Sequence of chain 1.A:
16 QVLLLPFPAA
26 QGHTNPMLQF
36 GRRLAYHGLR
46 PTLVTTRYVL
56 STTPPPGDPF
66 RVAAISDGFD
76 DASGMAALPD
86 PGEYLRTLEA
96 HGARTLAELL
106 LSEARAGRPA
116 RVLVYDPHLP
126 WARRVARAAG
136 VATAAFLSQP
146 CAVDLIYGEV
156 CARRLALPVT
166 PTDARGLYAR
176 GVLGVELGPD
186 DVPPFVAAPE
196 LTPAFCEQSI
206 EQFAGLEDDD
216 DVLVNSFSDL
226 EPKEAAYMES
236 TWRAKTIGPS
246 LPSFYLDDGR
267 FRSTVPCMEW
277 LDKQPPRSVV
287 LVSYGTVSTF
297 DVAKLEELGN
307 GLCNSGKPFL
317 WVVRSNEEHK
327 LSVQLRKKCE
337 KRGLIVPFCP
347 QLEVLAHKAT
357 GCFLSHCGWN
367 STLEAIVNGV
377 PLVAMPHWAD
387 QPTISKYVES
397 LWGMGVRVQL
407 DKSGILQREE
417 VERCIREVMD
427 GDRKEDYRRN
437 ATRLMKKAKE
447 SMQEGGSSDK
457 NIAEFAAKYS

Binding-site contacts:
Ligand atom O4 contacts residue TRP365 of chain 1.A at 2.9 Å (h-bond).
Ligand atom O6' contacts residue GLN347 of chain 1.A at 3.6 Å.
Ligand atom N3 contacts residue CYS345 of chain 1.A at 2.7 Å (h-bond).
Ligand atom O3A contacts residue HIS362 of chain 1.A at 3.3 Å (h-bond).
Ligand atom C7' contacts residue PHE344 of chain 1.A at 3.6 Å (hydrophobic).
Ligand atom O3 contacts residue GLN387 of chain 1.A at 2.8 Å (h-bond).
Ligand atom O1A contacts residue GLY364 of chain 1.A at 3.6 Å.
Ligand atom C6' contacts residue CYS345 of chain 1.A at 3.5 Å (hydrophobic).
Ligand atom O6 contacts residue GLN144 of chain 1.A at 3.4 Å (h-bond).
Ligand atom O3' contacts residue ASN30 of chain 1.A at 3.5 Å (h-bond).
Ligand atom C3 contacts residue ASP386 of chain 1.A at 3.5 Å.
Ligand atom O6 contacts residue SER143 of chain 1.A at 3.3 Å (h-bond).
Ligand atom O1A contacts residue TRP365 of chain 1.A at 3.5 Å (h-bond).
Ligand atom O3 contacts residue ASP386 of chain 1.A at 2.4 Å (salt-bridge).
Ligand atom O2A contacts residue SER367 of chain 1.A at 2.5 Å (h-bond).
Ligand atom O7' contacts residue CYS345 of chain 1.A at 2.9 Å (h-bond).
Ligand atom N3 contacts residue PHE344 of chain 1.A at 3.5 Å.
Ligand atom O6' contacts residue CYS345 of chain 1.A at 3.4 Å (h-bond).
Ligand atom C2 contacts residue 7E01 of chain 1.C at 3.5 Å.
Ligand atom C3' contacts residue GLU370 of chain 1.A at 3.4 Å.
Ligand atom O1B contacts residue THR292 of chain 1.A at 3.4 Å (h-bond).
Ligand atom O2' contacts residue GLU370 of chain 1.A at 2.4 Å (salt-bridge).
Ligand atom C6 contacts residue GLY27 of chain 1.A at 3.5 Å.
Ligand atom C6' contacts residue PHE344 of chain 1.A at 3.7 Å (hydrophobic).
Ligand atom O1A contacts residue ASN366 of chain 1.A at 3.1 Å (h-bond).
Ligand atom O7' contacts residue PHE344 of chain 1.A at 3.4 Å.
Ligand atom C2' contacts residue GLN347 of chain 1.A at 3.5 Å.
Ligand atom C6 contacts residue ASN366 of chain 1.A at 3.6 Å.
Ligand atom O2A contacts residue HIS362 of chain 1.A at 3.4 Å.
Ligand atom O2B contacts residue GLY27 of chain 1.A at 3.3 Å.
Ligand atom O3' contacts residue GLU370 of chain 1.A at 2.7 Å (salt-bridge).
Ligand atom C4 contacts residue ASP386 of chain 1.A at 3.5 Å.
Ligand atom O4 contacts residue ASP386 of chain 1.A at 2.6 Å (salt-bridge).
Ligand atom O6 contacts residue HIS28 of chain 1.A at 3.1 Å (h-bond).
Ligand atom C2' contacts residue GLU370 of chain 1.A at 3.3 Å.
Ligand atom O2' contacts residue GLN347 of chain 1.A at 3.3 Å (h-bond).
Ligand atom O1B contacts residue HIS362 of chain 1.A at 3.5 Å (h-bond).
Ligand atom F1 contacts residue GLN387 of chain 1.A at 3.1 Å.
Ligand atom C7' contacts residue CYS345 of chain 1.A at 3.5 Å (hydrophobic).
Ligand atom O5' contacts residue ASN366 of chain 1.A at 3.5 Å.

The protein below binds the small molecule below.
Small molecule (SMILES): O=c1ccn([C@@H]2O[C@H](CO[P](=O)(O)O[P](=O)(O)O[C@H]3O[C@H](CO)[C@@H](O)[C@H](O)[C@H]3F)[C@@H](O)[C@H]2O)c(=O)[nH]1